The protein below binds the small molecule below.
Small molecule (SMILES): CC(=O)N[C@@H]1[C@@H](O)[C@H](O)[C@@H](CO)O[C@H]1O

Binding-site contacts:
Ligand atom C8 contacts residue GLU300 of chain 1.B at 3.0 Å.
Ligand atom C3 contacts residue ASN301 of chain 1.B at 3.8 Å.
Ligand atom O5 contacts residue ASN301 of chain 1.B at 2.4 Å (h-bond).
Ligand atom C2 contacts residue ASN301 of chain 1.B at 2.5 Å.
Ligand atom C4 contacts residue ASN301 of chain 1.B at 4.3 Å.
Ligand atom C8 contacts residue ASN299 of chain 1.B at 4.0 Å.
Ligand atom O7 contacts residue ASN301 of chain 1.B at 3.8 Å.
Ligand atom C5 contacts residue ASN301 of chain 1.B at 3.8 Å.
Ligand atom C7 contacts residue ASN301 of chain 1.B at 3.5 Å.
Ligand atom N2 contacts residue ASN301 of chain 1.B at 2.9 Å (h-bond).
Ligand atom C1 contacts residue ASN301 of chain 1.B at 1.5 Å.
Ligand atom C7 contacts residue GLU300 of chain 1.B at 4.4 Å.

Sequence of chain 1.B:
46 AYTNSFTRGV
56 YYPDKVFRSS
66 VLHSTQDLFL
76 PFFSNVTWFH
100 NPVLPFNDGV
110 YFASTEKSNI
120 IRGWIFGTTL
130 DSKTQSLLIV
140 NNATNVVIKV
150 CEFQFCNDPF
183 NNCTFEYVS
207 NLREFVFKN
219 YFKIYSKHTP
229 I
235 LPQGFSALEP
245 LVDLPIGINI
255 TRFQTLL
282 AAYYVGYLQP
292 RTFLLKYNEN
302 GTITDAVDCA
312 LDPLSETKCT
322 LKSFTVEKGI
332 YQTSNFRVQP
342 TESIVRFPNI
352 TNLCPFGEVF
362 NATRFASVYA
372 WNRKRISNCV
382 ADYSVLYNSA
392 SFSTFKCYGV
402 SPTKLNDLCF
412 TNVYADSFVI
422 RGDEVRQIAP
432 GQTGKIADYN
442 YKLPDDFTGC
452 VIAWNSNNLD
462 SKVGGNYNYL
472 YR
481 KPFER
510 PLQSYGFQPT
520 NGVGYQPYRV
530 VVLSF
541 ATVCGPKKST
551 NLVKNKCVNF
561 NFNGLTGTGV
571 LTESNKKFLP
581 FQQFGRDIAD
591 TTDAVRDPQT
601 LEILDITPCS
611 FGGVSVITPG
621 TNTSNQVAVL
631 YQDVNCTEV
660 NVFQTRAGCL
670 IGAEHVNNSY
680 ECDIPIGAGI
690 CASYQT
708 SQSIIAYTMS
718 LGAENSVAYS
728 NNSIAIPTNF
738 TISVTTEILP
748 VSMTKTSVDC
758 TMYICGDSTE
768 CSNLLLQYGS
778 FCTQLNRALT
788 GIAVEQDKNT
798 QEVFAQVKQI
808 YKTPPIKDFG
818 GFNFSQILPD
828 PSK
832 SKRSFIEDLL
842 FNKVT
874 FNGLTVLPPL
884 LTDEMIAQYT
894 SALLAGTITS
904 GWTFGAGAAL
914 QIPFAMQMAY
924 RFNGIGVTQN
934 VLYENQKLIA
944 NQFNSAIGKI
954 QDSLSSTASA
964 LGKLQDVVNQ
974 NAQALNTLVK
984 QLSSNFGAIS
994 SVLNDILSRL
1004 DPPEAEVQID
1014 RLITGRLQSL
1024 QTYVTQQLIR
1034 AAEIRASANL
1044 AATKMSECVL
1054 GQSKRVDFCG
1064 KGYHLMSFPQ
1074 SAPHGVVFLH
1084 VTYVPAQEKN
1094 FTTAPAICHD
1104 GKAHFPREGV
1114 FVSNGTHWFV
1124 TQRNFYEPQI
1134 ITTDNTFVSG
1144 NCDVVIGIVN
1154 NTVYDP